This small molecule binds to this protein.
Small molecule (SMILES): CC(=O)N[C@H]1[C@H](O[C@H]2[C@H](O)[C@@H](NC(C)=O)CO[C@@H]2CO)O[C@H](CO)[C@@H](O[C@@H]2O[C@H](CO)[C@@H](O)[C@H](O[C@H]3O[C@H](CO)[C@@H](O)[C@H](O)[C@@H]3O)[C@@H]2O)[C@@H]1O

Binding-site contacts:
Ligand atom O7 contacts residue ASN252 of chain 1.A at 3.0 Å (h-bond).
Ligand atom C5 contacts residue ASN252 of chain 1.A at 3.7 Å.
Ligand atom C5 contacts residue SER254 of chain 1.A at 3.1 Å.
Ligand atom C1 contacts residue SER230 of chain 1.A at 4.2 Å.
Ligand atom C6 contacts residue SER254 of chain 1.A at 3.2 Å.
Ligand atom O5 contacts residue SER230 of chain 1.A at 3.1 Å (h-bond).
Ligand atom O6 contacts residue GLY186 of chain 1.A at 3.8 Å.
Ligand atom O6 contacts residue GLY231 of chain 1.A at 4.3 Å.
Ligand atom N2 contacts residue ASN252 of chain 1.A at 2.8 Å (h-bond).
Ligand atom O7 contacts residue ASP228 of chain 1.A at 4.5 Å.
Ligand atom O5 contacts residue SER254 of chain 1.A at 2.9 Å (h-bond).
Ligand atom C4 contacts residue ASN252 of chain 1.A at 4.2 Å.
Ligand atom C2 contacts residue ASN252 of chain 1.A at 2.3 Å.
Ligand atom C1 contacts residue SER274 of chain 1.A at 4.4 Å.
Ligand atom C6 contacts residue ALA159 of chain 1.A at 4.4 Å (hydrophobic).
Ligand atom C3 contacts residue ASN252 of chain 1.A at 3.7 Å.
Ligand atom C1 contacts residue SER254 of chain 1.A at 3.5 Å.
Ligand atom C6 contacts residue SER230 of chain 1.A at 3.4 Å.
Ligand atom C5 contacts residue SER230 of chain 1.A at 3.9 Å.
Ligand atom O5 contacts residue ASN252 of chain 1.A at 2.4 Å (h-bond).
Ligand atom C6 contacts residue GLY186 of chain 1.A at 4.0 Å.
Ligand atom N2 contacts residue TYR272 of chain 1.A at 3.5 Å (h-bond).
Ligand atom O7 contacts residue LEU250 of chain 1.A at 4.5 Å.
Ligand atom O6 contacts residue SER254 of chain 1.A at 4.2 Å.
Ligand atom C8 contacts residue ASN252 of chain 1.A at 4.3 Å.
Ligand atom O7 contacts residue TYR272 of chain 1.A at 4.5 Å.
Ligand atom O6 contacts residue SER230 of chain 1.A at 2.6 Å (h-bond).
Ligand atom C7 contacts residue TYR272 of chain 1.A at 3.7 Å (hydrophobic).
Ligand atom C8 contacts residue TYR272 of chain 1.A at 3.2 Å (hydrophobic).
Ligand atom C8 contacts residue SER255 of chain 1.A at 3.6 Å.
Ligand atom C1 contacts residue ASN252 of chain 1.A at 1.4 Å.
Ligand atom C7 contacts residue ASN252 of chain 1.A at 3.1 Å.
Ligand atom C8 contacts residue LEU250 of chain 1.A at 4.4 Å (hydrophobic).
Ligand atom C6 contacts residue SER255 of chain 1.A at 4.3 Å.

Sequence of chain 1.A:
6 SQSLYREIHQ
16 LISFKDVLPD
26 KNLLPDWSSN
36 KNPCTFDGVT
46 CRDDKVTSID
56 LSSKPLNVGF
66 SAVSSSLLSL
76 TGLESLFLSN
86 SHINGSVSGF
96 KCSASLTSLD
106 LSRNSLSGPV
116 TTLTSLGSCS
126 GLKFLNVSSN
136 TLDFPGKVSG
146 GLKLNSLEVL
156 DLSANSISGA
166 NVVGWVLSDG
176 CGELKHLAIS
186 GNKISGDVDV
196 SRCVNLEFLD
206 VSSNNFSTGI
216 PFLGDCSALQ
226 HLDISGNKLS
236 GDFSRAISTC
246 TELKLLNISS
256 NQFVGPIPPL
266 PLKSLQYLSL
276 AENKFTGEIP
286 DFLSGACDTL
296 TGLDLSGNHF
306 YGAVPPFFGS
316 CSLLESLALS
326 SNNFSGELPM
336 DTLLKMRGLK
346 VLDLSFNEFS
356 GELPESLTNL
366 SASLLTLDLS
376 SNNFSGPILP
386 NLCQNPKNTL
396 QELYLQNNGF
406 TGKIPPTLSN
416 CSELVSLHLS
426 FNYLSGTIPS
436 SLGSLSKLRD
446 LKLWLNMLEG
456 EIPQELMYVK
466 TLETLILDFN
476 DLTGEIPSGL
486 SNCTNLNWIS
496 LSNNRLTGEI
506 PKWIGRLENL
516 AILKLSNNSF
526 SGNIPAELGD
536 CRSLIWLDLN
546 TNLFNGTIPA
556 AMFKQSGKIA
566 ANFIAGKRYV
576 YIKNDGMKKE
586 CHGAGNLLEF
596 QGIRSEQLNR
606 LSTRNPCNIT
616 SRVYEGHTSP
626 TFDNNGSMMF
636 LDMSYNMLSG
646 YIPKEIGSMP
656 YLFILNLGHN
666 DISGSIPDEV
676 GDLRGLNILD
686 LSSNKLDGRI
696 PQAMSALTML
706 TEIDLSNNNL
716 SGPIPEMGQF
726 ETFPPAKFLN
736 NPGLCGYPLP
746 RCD